Sequence of chain 1.TA:
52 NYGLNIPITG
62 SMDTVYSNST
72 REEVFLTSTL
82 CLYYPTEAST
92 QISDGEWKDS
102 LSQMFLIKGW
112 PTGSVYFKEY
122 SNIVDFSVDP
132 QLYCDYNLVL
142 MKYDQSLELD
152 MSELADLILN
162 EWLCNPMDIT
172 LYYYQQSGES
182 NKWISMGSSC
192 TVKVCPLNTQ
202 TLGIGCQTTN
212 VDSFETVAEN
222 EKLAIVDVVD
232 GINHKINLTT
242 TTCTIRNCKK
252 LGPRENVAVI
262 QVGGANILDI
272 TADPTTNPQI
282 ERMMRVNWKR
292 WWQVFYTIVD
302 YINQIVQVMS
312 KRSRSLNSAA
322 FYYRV

Binding-site contacts:
Ligand atom C7 contacts residue ASN69 of chain 1.TA at 4.0 Å.
Ligand atom O5 contacts residue ASN69 of chain 1.TA at 2.5 Å (h-bond).
Ligand atom C2 contacts residue ASN69 of chain 1.TA at 2.5 Å.
Ligand atom N2 contacts residue ASN69 of chain 1.TA at 2.8 Å (h-bond).
Ligand atom C4 contacts residue ASN69 of chain 1.TA at 4.3 Å.
Ligand atom C1 contacts residue TYR67 of chain 1.TA at 4.2 Å (hydrophobic).
Ligand atom C6 contacts residue ASN69 of chain 1.TA at 4.4 Å.
Ligand atom C5 contacts residue ASN69 of chain 1.TA at 3.7 Å.
Ligand atom C1 contacts residue ASN69 of chain 1.TA at 1.5 Å.
Ligand atom C3 contacts residue ASN69 of chain 1.TA at 3.8 Å.

This small molecule binds to this protein.
Small molecule (SMILES): CC(=O)N[C@@H]1[C@@H](O)[C@H](O)[C@@H](CO)O[C@H]1O